Sequence of chain 2.A:
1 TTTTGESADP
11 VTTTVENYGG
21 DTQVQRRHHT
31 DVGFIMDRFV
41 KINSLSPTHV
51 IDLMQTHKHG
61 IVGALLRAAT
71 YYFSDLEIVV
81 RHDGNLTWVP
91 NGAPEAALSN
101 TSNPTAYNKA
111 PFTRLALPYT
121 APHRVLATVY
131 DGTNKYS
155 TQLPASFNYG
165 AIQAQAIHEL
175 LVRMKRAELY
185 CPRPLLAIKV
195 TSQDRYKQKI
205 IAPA

Binding-site contacts:
Ligand atom O4S contacts residue ARG56 of chain 1.C at 2.5 Å (salt-bridge).
Ligand atom O6B contacts residue LYS193 of chain 2.A at 4.1 Å.
Ligand atom O6S contacts residue ARG56 of chain 1.C at 3.7 Å.
Ligand atom O5 contacts residue LYS193 of chain 2.A at 3.6 Å.
Ligand atom O5S contacts residue ARG135 of chain 2.B at 3.6 Å.
Ligand atom O6S contacts residue LYS193 of chain 2.A at 3.4 Å.
Ligand atom O4 contacts residue THR195 of chain 2.A at 3.7 Å.
Ligand atom C5 contacts residue THR134 of chain 2.B at 3.9 Å.
Ligand atom O6S contacts residue ASN88 of chain 1.C at 3.9 Å.
Ligand atom C2 contacts residue LYS193 of chain 2.A at 3.6 Å.
Ligand atom O3 contacts residue LYS193 of chain 2.A at 2.8 Å (salt-bridge).
Ligand atom O3 contacts residue ASP59 of chain 1.C at 4.0 Å.
Ligand atom O5S contacts residue ASN88 of chain 1.C at 3.0 Å (h-bond).
Ligand atom O2S contacts residue ASP59 of chain 1.C at 3.2 Å.
Ligand atom S2 contacts residue ARG135 of chain 2.B at 4.0 Å.
Ligand atom O1S contacts residue ASP58 of chain 1.C at 4.1 Å.
Ligand atom O6 contacts residue ARG135 of chain 2.B at 3.6 Å.
Ligand atom N2 contacts residue ARG56 of chain 1.C at 3.9 Å.
Ligand atom C6 contacts residue ARG135 of chain 2.B at 3.8 Å.
Ligand atom O1S contacts residue ASP59 of chain 1.C at 3.0 Å.
Ligand atom S2 contacts residue ASN88 of chain 1.C at 4.0 Å.
Ligand atom O3S contacts residue THR134 of chain 2.B at 3.3 Å (h-bond).
Ligand atom O3S contacts residue LYS193 of chain 2.A at 3.1 Å (salt-bridge).
Ligand atom O2S contacts residue ARG56 of chain 1.C at 4.1 Å.
Ligand atom C3 contacts residue LYS193 of chain 2.A at 3.6 Å.
Ligand atom C5 contacts residue ARG135 of chain 2.B at 4.1 Å.
Ligand atom O5 contacts residue ARG135 of chain 2.B at 3.2 Å.
Ligand atom S1 contacts residue ASP58 of chain 1.C at 3.7 Å.
Ligand atom O2S contacts residue ASP58 of chain 1.C at 2.3 Å (salt-bridge).
Ligand atom O5S contacts residue ARG56 of chain 1.C at 3.6 Å (salt-bridge).
Ligand atom C3 contacts residue ARG56 of chain 1.C at 3.9 Å.
Ligand atom C4 contacts residue LYS193 of chain 2.A at 3.4 Å.
Ligand atom O3 contacts residue ARG56 of chain 1.C at 3.9 Å.
Ligand atom C1 contacts residue ASP133 of chain 2.B at 4.0 Å.
Ligand atom S1 contacts residue ASP59 of chain 1.C at 3.7 Å.
Ligand atom S2 contacts residue ARG56 of chain 1.C at 3.4 Å (salt-bridge).
Ligand atom O1 contacts residue ASP133 of chain 2.B at 4.1 Å.
Ligand atom O6S contacts residue ARG135 of chain 2.B at 3.7 Å.
Ligand atom O6 contacts residue LYS193 of chain 2.A at 3.5 Å.
Ligand atom C6 contacts residue THR134 of chain 2.B at 3.5 Å.

Sequence of chain 2.B:
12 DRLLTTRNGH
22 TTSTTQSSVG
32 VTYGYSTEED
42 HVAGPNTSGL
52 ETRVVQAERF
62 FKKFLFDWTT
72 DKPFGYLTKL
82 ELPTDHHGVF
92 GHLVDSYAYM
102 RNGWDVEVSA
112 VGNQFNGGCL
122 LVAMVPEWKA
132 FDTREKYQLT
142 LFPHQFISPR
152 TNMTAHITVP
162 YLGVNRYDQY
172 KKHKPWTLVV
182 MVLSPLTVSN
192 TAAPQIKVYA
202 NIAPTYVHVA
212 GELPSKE

Sequence of chain 1.C:
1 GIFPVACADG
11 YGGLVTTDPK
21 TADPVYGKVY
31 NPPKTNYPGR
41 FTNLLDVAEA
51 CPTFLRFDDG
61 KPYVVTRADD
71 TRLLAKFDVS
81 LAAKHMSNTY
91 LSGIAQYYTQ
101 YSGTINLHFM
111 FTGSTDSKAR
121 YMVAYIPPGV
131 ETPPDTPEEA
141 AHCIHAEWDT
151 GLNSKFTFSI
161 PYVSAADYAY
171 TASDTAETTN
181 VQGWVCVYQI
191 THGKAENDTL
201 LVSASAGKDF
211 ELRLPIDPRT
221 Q

A protein and the small-molecule ligand that binds it are described below.
Small molecule (SMILES): O=C(O)[C@@H]1O[C@@H](O[C@H]2[C@H](O)[C@@H](NS(=O)(=O)O)[C@@H](O)O[C@@H]2COS(=O)(=O)O)[C@H](OS(=O)(=O)O)[C@@H](O)[C@@H]1O[C@H]1O[C@H](COS(=O)(=O)O)[C@@H](O)[C@H](O)[C@H]1NS(=O)(=O)O